This small molecule binds to this protein.
Small molecule (SMILES): CC(=O)N[C@H]1[C@@H](O[P](=O)(O)O[P](=O)(O)OC[C@H]2O[C@@H](n3ccc(=O)[nH]c3=O)[C@H](O)[C@@H]2O)O[C@H](CO)[C@@H](O)[C@@H]1O

Sequence of chain 1.B:
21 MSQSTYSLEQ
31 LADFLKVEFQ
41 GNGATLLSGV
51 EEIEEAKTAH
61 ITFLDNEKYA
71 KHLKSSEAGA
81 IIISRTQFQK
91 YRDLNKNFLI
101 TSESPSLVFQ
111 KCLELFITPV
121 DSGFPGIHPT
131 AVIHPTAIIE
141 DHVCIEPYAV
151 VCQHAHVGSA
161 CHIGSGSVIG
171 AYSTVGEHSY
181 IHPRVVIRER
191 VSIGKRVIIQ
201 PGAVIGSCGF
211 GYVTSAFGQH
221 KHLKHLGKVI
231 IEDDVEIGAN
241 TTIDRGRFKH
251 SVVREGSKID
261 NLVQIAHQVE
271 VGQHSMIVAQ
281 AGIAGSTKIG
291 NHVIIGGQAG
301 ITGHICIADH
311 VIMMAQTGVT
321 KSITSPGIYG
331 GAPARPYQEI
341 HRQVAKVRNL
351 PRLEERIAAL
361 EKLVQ

Binding-site contacts:
Ligand atom C7' contacts residue GLY285 of chain 1.A at 3.5 Å.
Ligand atom O4 contacts residue ASP65 of chain 1.B at 2.8 Å (salt-bridge).
Ligand atom O4 contacts residue ASN66 of chain 1.B at 3.4 Å (h-bond).
Ligand atom C5 contacts residue TYR69 of chain 1.B at 3.6 Å (hydrophobic).
Ligand atom O2 contacts residue ILE53 of chain 1.B at 2.8 Å (h-bond).
Ligand atom N2' contacts residue HIS304 of chain 1.A at 3.2 Å (h-bond).
Ligand atom C2B contacts residue TYR69 of chain 1.B at 3.4 Å (hydrophobic).
Ligand atom O6' contacts residue GLY211 of chain 1.A at 3.5 Å.
Ligand atom C4 contacts residue PHE63 of chain 1.B at 3.7 Å (hydrophobic).
Ligand atom O3B contacts residue GLN268 of chain 1.A at 3.0 Å (h-bond).
Ligand atom O2 contacts residue GLU52 of chain 1.B at 3.3 Å.
Ligand atom O4 contacts residue LEU64 of chain 1.B at 3.4 Å.
Ligand atom O7' contacts residue GLY303 of chain 1.A at 3.2 Å.
Ligand atom C5 contacts residue ASN66 of chain 1.B at 3.6 Å.
Ligand atom C7' contacts residue HIS304 of chain 1.A at 3.3 Å.
Ligand atom O2B contacts residue TYR69 of chain 1.B at 3.1 Å (h-bond).
Ligand atom O2' contacts residue GLU52 of chain 1.B at 3.4 Å (salt-bridge).
Ligand atom O4 contacts residue PHE63 of chain 1.B at 3.7 Å.
Ligand atom O4' contacts residue HIS267 of chain 1.A at 3.7 Å.
Ligand atom O3B contacts residue HIS304 of chain 1.A at 3.7 Å.
Ligand atom C4' contacts residue PHE210 of chain 1.A at 3.5 Å (hydrophobic).
Ligand atom C2 contacts residue PHE63 of chain 1.B at 3.8 Å (hydrophobic).
Ligand atom O1A contacts residue HIS304 of chain 1.A at 3.1 Å (h-bond).
Ligand atom O4' contacts residue GLY211 of chain 1.A at 2.9 Å.
Ligand atom O3' contacts residue HIS267 of chain 1.A at 3.1 Å.
Ligand atom C6 contacts residue PHE63 of chain 1.B at 3.8 Å (hydrophobic).
Ligand atom O2B contacts residue HIS304 of chain 1.A at 3.3 Å (h-bond).
Ligand atom O7' contacts residue GLY285 of chain 1.A at 2.4 Å (h-bond).
Ligand atom O3B contacts residue SER286 of chain 1.A at 2.8 Å (h-bond).
Ligand atom O6' contacts residue TYR212 of chain 1.A at 3.1 Å (h-bond).
Ligand atom O1' contacts residue HIS304 of chain 1.A at 3.5 Å (h-bond).
Ligand atom O2' contacts residue TYR69 of chain 1.B at 3.6 Å (h-bond).
Ligand atom O4' contacts residue PHE210 of chain 1.A at 2.7 Å (h-bond).
Ligand atom O7' contacts residue HIS304 of chain 1.A at 2.7 Å.
Ligand atom N3 contacts residue PHE63 of chain 1.B at 2.9 Å (h-bond).
Ligand atom C3B contacts residue HIS304 of chain 1.A at 3.8 Å.
Ligand atom O3B contacts residue GLU52 of chain 1.B at 3.5 Å (salt-bridge).
Ligand atom O1A contacts residue HIS267 of chain 1.A at 3.6 Å (h-bond).
Ligand atom C3' contacts residue HIS267 of chain 1.A at 3.5 Å.
Ligand atom C6 contacts residue TYR69 of chain 1.B at 3.7 Å (hydrophobic).

Sequence of chain 1.A:
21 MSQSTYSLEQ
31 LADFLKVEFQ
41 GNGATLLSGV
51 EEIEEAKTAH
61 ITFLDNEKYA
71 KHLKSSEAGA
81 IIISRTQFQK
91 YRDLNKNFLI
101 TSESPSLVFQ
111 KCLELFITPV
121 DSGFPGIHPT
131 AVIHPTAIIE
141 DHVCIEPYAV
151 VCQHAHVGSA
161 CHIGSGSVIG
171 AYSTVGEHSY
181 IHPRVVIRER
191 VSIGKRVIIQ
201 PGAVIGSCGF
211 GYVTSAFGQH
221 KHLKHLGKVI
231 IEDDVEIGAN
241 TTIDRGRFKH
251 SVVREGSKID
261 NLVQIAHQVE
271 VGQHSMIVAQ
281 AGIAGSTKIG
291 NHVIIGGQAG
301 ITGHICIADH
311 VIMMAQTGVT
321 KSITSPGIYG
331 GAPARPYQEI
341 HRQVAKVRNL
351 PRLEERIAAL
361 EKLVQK